Binding-site contacts:
Ligand atom C7 contacts residue ARG58 of chain 1.E at 4.0 Å.
Ligand atom O7 contacts residue ASN587 of chain 1.E at 3.1 Å (h-bond).
Ligand atom O6 contacts residue ASN587 of chain 1.E at 4.5 Å.
Ligand atom O7 contacts residue GLU61 of chain 1.E at 4.3 Å.
Ligand atom C4 contacts residue ASN587 of chain 1.E at 4.4 Å.
Ligand atom C8 contacts residue ALA57 of chain 1.E at 3.9 Å (hydrophobic).
Ligand atom C1 contacts residue ASN587 of chain 1.E at 1.5 Å.
Ligand atom C8 contacts residue ASN587 of chain 1.E at 4.5 Å.
Ligand atom C7 contacts residue ASN587 of chain 1.E at 3.3 Å.
Ligand atom C3 contacts residue ASN587 of chain 1.E at 4.0 Å.
Ligand atom C2 contacts residue ASN587 of chain 1.E at 2.7 Å.
Ligand atom C8 contacts residue GLU54 of chain 1.E at 3.5 Å.
Ligand atom O5 contacts residue ASN587 of chain 1.E at 2.4 Å (h-bond).
Ligand atom C8 contacts residue ARG58 of chain 1.E at 4.0 Å.
Ligand atom N2 contacts residue GLU54 of chain 1.E at 4.4 Å.
Ligand atom O3 contacts residue GLU54 of chain 1.E at 4.1 Å.
Ligand atom N2 contacts residue ASN587 of chain 1.E at 3.1 Å (h-bond).
Ligand atom O7 contacts residue ARG58 of chain 1.E at 3.5 Å.
Ligand atom C5 contacts residue ASN587 of chain 1.E at 3.6 Å.

This protein binds this small molecule.
Small molecule (SMILES): CC(=O)N[C@H]1CO[C@H](CO)[C@H]2O[C@@]3(O[C@@H]21)O[C@H](CO)[C@@H](O)[C@H](O)[C@H]3NC(C)=O

Sequence of chain 1.E:
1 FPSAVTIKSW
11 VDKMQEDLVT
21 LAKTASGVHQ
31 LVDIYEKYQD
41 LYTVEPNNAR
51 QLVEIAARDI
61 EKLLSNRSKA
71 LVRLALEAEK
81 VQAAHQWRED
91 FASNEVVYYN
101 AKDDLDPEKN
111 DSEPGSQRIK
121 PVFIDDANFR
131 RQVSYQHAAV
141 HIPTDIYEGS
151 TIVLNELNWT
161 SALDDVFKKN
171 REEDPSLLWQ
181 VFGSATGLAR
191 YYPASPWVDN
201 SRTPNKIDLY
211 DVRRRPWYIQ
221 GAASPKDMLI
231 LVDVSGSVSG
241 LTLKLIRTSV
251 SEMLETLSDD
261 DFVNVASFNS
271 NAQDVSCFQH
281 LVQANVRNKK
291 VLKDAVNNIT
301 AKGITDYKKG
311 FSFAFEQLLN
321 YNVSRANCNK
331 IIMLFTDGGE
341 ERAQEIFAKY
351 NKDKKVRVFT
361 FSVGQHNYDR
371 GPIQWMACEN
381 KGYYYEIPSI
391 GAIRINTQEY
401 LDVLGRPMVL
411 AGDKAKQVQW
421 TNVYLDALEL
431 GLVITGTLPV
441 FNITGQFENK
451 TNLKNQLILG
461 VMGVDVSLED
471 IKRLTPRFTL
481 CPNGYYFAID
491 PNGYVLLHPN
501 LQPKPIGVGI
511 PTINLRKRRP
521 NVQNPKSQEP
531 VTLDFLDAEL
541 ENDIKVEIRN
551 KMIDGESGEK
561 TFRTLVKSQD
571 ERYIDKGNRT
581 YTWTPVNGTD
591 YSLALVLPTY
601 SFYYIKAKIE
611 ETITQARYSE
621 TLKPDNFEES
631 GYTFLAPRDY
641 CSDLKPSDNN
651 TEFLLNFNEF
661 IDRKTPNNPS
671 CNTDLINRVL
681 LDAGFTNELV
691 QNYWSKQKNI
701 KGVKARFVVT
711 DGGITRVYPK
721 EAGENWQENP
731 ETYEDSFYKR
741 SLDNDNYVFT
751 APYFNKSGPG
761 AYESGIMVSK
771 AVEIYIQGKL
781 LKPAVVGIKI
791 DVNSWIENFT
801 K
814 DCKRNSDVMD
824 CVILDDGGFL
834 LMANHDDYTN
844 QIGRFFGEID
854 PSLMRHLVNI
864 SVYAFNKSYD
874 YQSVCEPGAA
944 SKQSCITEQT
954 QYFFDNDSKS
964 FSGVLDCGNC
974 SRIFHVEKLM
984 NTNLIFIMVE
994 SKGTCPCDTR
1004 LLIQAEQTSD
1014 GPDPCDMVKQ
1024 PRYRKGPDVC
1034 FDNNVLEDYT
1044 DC